Binding-site contacts:
Ligand atom O2B contacts residue MG1 of chain 1.F at 2.1 Å.
Ligand atom O6 contacts residue ASP125 of chain 1.B at 3.6 Å (salt-bridge).
Ligand atom O1B contacts residue GLY25 of chain 1.B at 2.9 Å (h-bond).
Ligand atom C6 contacts residue LYS123 of chain 1.B at 3.5 Å.
Ligand atom S1G contacts residue ALA23 of chain 1.B at 3.6 Å.
Ligand atom C6 contacts residue ASP125 of chain 1.B at 3.5 Å.
Ligand atom O3B contacts residue ALA23 of chain 1.B at 2.9 Å (h-bond).
Ligand atom N7 contacts residue ALA156 of chain 1.B at 3.4 Å.
Ligand atom N1 contacts residue ASP125 of chain 1.B at 2.6 Å (salt-bridge).
Ligand atom PB contacts residue MG1 of chain 1.F at 3.4 Å.
Ligand atom PG contacts residue MG1 of chain 1.F at 3.3 Å.
Ligand atom O6 contacts residue LYS123 of chain 1.B at 3.2 Å (salt-bridge).
Ligand atom O6 contacts residue CYS155 of chain 1.B at 3.4 Å.
Ligand atom O1B contacts residue LYS26 of chain 1.B at 2.8 Å (salt-bridge).
Ligand atom C5 contacts residue ASN122 of chain 1.B at 3.6 Å.
Ligand atom N7 contacts residue ASN122 of chain 1.B at 3.0 Å (h-bond).
Ligand atom O4' contacts residue LYS123 of chain 1.B at 3.6 Å.
Ligand atom O2A contacts residue THR41 of chain 1.B at 2.8 Å (h-bond).
Ligand atom O6 contacts residue ALA156 of chain 1.B at 2.9 Å (h-bond).
Ligand atom O5' contacts residue GLY25 of chain 1.B at 3.6 Å.
Ligand atom O2B contacts residue LYS26 of chain 1.B at 3.6 Å.
Ligand atom O2G contacts residue GLY66 of chain 1.B at 3.0 Å (h-bond).
Ligand atom O1A contacts residue THR28 of chain 1.B at 2.8 Å (h-bond).
Ligand atom O2G contacts residue LYS26 of chain 1.B at 2.7 Å (salt-bridge).
Ligand atom PB contacts residue LYS26 of chain 1.B at 3.6 Å.
Ligand atom C4 contacts residue THR157 of chain 1.B at 3.6 Å.
Ligand atom O2B contacts residue THR27 of chain 1.B at 3.0 Å (h-bond).
Ligand atom O6 contacts residue ASN122 of chain 1.B at 3.3 Å (h-bond).
Ligand atom N1 contacts residue LYS123 of chain 1.B at 3.6 Å.
Ligand atom O1A contacts residue GLY25 of chain 1.B at 3.6 Å.
Ligand atom PA contacts residue THR41 of chain 1.B at 3.6 Å.
Ligand atom PB contacts residue GLY25 of chain 1.B at 3.6 Å.
Ligand atom O3A contacts residue GLY25 of chain 1.B at 3.0 Å (h-bond).
Ligand atom O3G contacts residue MG1 of chain 1.F at 2.1 Å.
Ligand atom O3G contacts residue THR44 of chain 1.B at 2.7 Å (h-bond).
Ligand atom O1A contacts residue THR27 of chain 1.B at 3.5 Å (h-bond).
Ligand atom C2 contacts residue ASP125 of chain 1.B at 3.4 Å.
Ligand atom O1B contacts residue ALA24 of chain 1.B at 3.5 Å (h-bond).
Ligand atom N2 contacts residue ASP125 of chain 1.B at 3.0 Å (salt-bridge).
Ligand atom O3B contacts residue MG1 of chain 1.F at 3.6 Å.

Sequence of chain 1.B:
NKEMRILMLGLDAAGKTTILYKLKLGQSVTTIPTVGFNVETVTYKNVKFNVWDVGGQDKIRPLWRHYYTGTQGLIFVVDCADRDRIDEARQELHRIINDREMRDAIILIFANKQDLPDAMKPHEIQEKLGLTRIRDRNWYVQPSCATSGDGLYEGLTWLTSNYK

This protein binds this small molecule.
Small molecule (SMILES): Nc1nc2c(ncn2[C@@H]2O[C@H](CO[P](=O)(O)O[P](=O)(O)OP(O)(O)=S)[C@@H](O)[C@H]2O)c(=O)[nH]1